Binding-site contacts:
Ligand atom O6 contacts residue ASN1073 of chain 1.B at 4.1 Å.
Ligand atom C7 contacts residue ASN1077 of chain 1.B at 3.7 Å.
Ligand atom C5 contacts residue ASN1077 of chain 1.B at 3.6 Å.
Ligand atom C7 contacts residue ASN1073 of chain 1.B at 4.4 Å.
Ligand atom C3 contacts residue ASN1077 of chain 1.B at 3.8 Å.
Ligand atom O5 contacts residue ASN1073 of chain 1.B at 3.9 Å.
Ligand atom O7 contacts residue ASN1087 of chain 1.B at 4.0 Å.
Ligand atom O3 contacts residue ASN1073 of chain 1.B at 3.8 Å.
Ligand atom N2 contacts residue GLY1076 of chain 1.B at 4.3 Å.
Ligand atom O7 contacts residue GLY1076 of chain 1.B at 3.5 Å.
Ligand atom C4 contacts residue THR1091 of chain 1.B at 4.5 Å.
Ligand atom C7 contacts residue ALA1088 of chain 1.B at 3.8 Å (hydrophobic).
Ligand atom O5 contacts residue THR1091 of chain 1.B at 3.9 Å.
Ligand atom C2 contacts residue THR1091 of chain 1.B at 4.4 Å.
Ligand atom C5 contacts residue THR1091 of chain 1.B at 3.8 Å.
Ligand atom N2 contacts residue THR1091 of chain 1.B at 4.5 Å.
Ligand atom N2 contacts residue ALA1088 of chain 1.B at 3.8 Å.
Ligand atom C2 contacts residue ASN1073 of chain 1.B at 3.8 Å.
Ligand atom O7 contacts residue SER1086 of chain 1.B at 4.2 Å.
Ligand atom C3 contacts residue THR1091 of chain 1.B at 4.0 Å.
Ligand atom C2 contacts residue ASN1077 of chain 1.B at 2.4 Å.
Ligand atom C8 contacts residue GLY1076 of chain 1.B at 3.7 Å.
Ligand atom C4 contacts residue ASN1073 of chain 1.B at 4.3 Å.
Ligand atom N2 contacts residue ASN1073 of chain 1.B at 4.3 Å.
Ligand atom C1 contacts residue ASN1073 of chain 1.B at 3.6 Å.
Ligand atom O7 contacts residue ALA1088 of chain 1.B at 3.4 Å.
Ligand atom C8 contacts residue ASN1072 of chain 1.B at 4.3 Å.
Ligand atom C1 contacts residue ASN1077 of chain 1.B at 1.4 Å.
Ligand atom C7 contacts residue GLY1076 of chain 1.B at 3.8 Å.
Ligand atom C8 contacts residue ASN1073 of chain 1.B at 3.8 Å.
Ligand atom O5 contacts residue ASN1077 of chain 1.B at 2.4 Å (h-bond).
Ligand atom C1 contacts residue THR1091 of chain 1.B at 3.8 Å.
Ligand atom O7 contacts residue ASN1077 of chain 1.B at 4.0 Å.
Ligand atom C8 contacts residue ASN1077 of chain 1.B at 4.1 Å.
Ligand atom C4 contacts residue ASN1077 of chain 1.B at 4.2 Å.
Ligand atom C3 contacts residue ASN1073 of chain 1.B at 4.4 Å.
Ligand atom N2 contacts residue ASN1077 of chain 1.B at 2.9 Å (h-bond).

The protein below binds the small molecule below.
Small molecule (SMILES): CC(=O)N[C@H]1[C@H](O[C@H]2[C@H](O)[C@@H](NC(C)=O)CO[C@@H]2CO)O[C@H](CO)[C@@H](O[C@@H]2O[C@H](CO[C@H]3O[C@H](CO)[C@@H](O)[C@H](O)[C@@H]3O)[C@@H](O)[C@H](O[C@H]3O[C@H](CO)[C@@H](O)[C@H](O)[C@@H]3O)[C@@H]2O)[C@@H]1O

Sequence of chain 1.B:
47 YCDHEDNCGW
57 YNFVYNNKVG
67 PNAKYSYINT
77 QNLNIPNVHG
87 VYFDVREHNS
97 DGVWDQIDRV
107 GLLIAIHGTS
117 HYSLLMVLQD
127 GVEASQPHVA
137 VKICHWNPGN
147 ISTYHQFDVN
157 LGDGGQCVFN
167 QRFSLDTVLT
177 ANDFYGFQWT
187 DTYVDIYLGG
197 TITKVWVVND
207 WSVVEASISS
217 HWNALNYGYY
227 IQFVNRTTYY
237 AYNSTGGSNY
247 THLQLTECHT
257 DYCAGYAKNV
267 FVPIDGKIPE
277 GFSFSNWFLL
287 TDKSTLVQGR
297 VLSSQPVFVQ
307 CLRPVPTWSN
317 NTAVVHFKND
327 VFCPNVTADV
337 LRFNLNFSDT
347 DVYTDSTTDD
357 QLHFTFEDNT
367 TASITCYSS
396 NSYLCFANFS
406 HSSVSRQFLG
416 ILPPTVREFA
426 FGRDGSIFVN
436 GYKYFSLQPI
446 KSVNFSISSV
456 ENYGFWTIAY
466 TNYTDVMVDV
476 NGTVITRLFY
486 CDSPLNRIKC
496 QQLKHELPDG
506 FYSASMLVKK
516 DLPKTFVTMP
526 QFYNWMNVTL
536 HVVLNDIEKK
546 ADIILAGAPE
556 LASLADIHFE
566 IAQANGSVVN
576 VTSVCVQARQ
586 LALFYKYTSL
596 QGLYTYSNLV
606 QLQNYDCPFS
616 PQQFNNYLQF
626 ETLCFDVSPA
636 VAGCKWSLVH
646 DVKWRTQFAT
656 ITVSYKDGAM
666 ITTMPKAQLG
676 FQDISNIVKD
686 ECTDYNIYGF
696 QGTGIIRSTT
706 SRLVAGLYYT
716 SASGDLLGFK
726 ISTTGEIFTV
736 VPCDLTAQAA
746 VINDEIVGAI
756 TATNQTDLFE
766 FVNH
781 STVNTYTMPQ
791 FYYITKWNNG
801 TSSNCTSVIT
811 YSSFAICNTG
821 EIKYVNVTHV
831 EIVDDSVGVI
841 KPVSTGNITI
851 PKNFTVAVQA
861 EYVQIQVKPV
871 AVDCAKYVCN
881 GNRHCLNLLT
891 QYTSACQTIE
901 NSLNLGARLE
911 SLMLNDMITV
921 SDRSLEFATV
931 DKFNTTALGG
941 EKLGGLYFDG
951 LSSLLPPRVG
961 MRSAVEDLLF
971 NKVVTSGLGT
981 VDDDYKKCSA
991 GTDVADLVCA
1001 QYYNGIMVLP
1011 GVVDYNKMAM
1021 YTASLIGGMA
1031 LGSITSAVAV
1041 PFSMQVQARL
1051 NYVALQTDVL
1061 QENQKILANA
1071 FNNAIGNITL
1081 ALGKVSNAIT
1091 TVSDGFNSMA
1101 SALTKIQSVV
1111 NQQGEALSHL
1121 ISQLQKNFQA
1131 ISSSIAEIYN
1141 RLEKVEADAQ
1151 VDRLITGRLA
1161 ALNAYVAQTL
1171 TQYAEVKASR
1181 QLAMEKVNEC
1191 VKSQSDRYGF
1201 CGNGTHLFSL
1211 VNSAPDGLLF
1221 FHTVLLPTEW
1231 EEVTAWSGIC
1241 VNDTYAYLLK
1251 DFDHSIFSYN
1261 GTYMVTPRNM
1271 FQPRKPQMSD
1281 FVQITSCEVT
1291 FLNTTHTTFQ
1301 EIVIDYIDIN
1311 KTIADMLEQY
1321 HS